Binding-site contacts:
Ligand atom N13 contacts residue ALA39 of chain 1.A at 3.7 Å.
Ligand atom C21 contacts residue THR93 of chain 1.A at 3.7 Å.
Ligand atom C05 contacts residue ASP77 of chain 1.A at 3.5 Å.
Ligand atom C12 contacts residue PHE122 of chain 1.A at 3.8 Å (hydrophobic).
Ligand atom O08 contacts residue ASN35 of chain 1.A at 3.6 Å.
Ligand atom C18 contacts residue ASN35 of chain 1.A at 3.6 Å.
Ligand atom O07 contacts residue ALA39 of chain 1.A at 3.2 Å.
Ligand atom O07 contacts residue ASP77 of chain 1.A at 2.6 Å (salt-bridge).
Ligand atom N25 contacts residue ILE80 of chain 1.A at 3.6 Å.
Ligand atom C15 contacts residue MET82 of chain 1.A at 3.7 Å (hydrophobic).
Ligand atom C19 contacts residue ASN35 of chain 1.A at 3.7 Å.
Ligand atom O14 contacts residue ILE80 of chain 1.A at 3.4 Å.
Ligand atom C24 contacts residue ASN35 of chain 1.A at 3.5 Å.
Ligand atom C09 contacts residue ASN35 of chain 1.A at 3.5 Å.
Ligand atom C29 contacts residue ASP38 of chain 1.A at 3.1 Å.
Ligand atom C29 contacts residue ALA39 of chain 1.A at 3.5 Å (hydrophobic).
Ligand atom O14 contacts residue GLY81 of chain 1.A at 3.1 Å (h-bond).
Ligand atom O27 contacts residue LYS42 of chain 1.A at 3.5 Å (salt-bridge).
Ligand atom O14 contacts residue MET82 of chain 1.A at 3.4 Å.
Ligand atom C12 contacts residue ASN35 of chain 1.A at 3.5 Å.
Ligand atom C04 contacts residue ASN35 of chain 1.A at 3.5 Å.
Ligand atom C06 contacts residue ASP77 of chain 1.A at 3.5 Å.
Ligand atom N13 contacts residue MET82 of chain 1.A at 3.5 Å.
Ligand atom C09 contacts residue PHE122 of chain 1.A at 3.7 Å (hydrophobic).
Ligand atom C15 contacts residue ILE80 of chain 1.A at 3.7 Å (hydrophobic).
Ligand atom N13 contacts residue THR168 of chain 1.A at 3.3 Å (h-bond).
Ligand atom C21 contacts residue GLY92 of chain 1.A at 3.4 Å.
Ligand atom C05 contacts residue ASN35 of chain 1.A at 3.7 Å.
Ligand atom C30 contacts residue ASP38 of chain 1.A at 3.7 Å.
Ligand atom O08 contacts residue LEU32 of chain 1.A at 3.7 Å.
Ligand atom O08 contacts residue VAL170 of chain 1.A at 3.5 Å.
Ligand atom N13 contacts residue GLY81 of chain 1.A at 3.8 Å.
Ligand atom C12 contacts residue LEU91 of chain 1.A at 3.6 Å (hydrophobic).
Ligand atom O07 contacts residue THR168 of chain 1.A at 3.7 Å.
Ligand atom C21 contacts residue LEU91 of chain 1.A at 3.6 Å (hydrophobic).
Ligand atom O07 contacts residue SER36 of chain 1.A at 3.7 Å.
Ligand atom O23 contacts residue THR93 of chain 1.A at 3.7 Å.
Ligand atom C22 contacts residue LEU91 of chain 1.A at 3.4 Å (hydrophobic).
Ligand atom C11 contacts residue PHE122 of chain 1.A at 3.4 Å (hydrophobic).
Ligand atom C02 contacts residue MET82 of chain 1.A at 3.6 Å (hydrophobic).

Sequence of chain 1.A:
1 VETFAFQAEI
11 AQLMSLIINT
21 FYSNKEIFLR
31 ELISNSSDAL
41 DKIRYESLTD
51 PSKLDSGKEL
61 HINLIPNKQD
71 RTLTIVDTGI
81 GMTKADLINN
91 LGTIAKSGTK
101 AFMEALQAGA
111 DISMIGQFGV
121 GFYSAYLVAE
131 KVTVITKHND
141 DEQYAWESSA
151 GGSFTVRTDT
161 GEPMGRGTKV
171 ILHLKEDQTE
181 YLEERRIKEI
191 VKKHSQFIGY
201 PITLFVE

The protein below binds the small molecule below.
Small molecule (SMILES): COc1ccc(-c2c(-c3cc(C(C)C)c(O)cc3O)noc2NC(=O)C2CC2)cc1